Sequence of chain 1.E:
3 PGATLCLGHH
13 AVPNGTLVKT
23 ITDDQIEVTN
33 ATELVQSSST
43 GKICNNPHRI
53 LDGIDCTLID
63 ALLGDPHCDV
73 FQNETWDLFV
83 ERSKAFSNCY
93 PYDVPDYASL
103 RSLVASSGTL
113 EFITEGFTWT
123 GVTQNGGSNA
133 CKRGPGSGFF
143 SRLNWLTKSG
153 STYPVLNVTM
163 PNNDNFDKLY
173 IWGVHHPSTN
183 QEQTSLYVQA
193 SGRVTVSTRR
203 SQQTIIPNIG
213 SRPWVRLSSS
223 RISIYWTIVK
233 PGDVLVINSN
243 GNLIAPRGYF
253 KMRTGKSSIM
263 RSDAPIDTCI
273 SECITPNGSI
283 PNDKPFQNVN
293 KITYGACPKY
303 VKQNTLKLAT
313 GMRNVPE

Binding-site contacts:
Ligand atom C11 contacts residue GLY129 of chain 1.E at 3.9 Å.
Ligand atom C6 contacts residue GLY129 of chain 1.E at 3.9 Å.
Ligand atom C10 contacts residue GLY129 of chain 1.E at 3.9 Å.
Ligand atom O10 contacts residue LEU188 of chain 1.E at 3.2 Å.
Ligand atom O8 contacts residue TRP147 of chain 1.E at 3.8 Å.
Ligand atom O7 contacts residue LEU188 of chain 1.E at 3.6 Å.
Ligand atom C8 contacts residue TYR92 of chain 1.E at 4.1 Å (hydrophobic).
Ligand atom O8 contacts residue SER130 of chain 1.E at 4.5 Å.
Ligand atom O1B contacts residue SER130 of chain 1.E at 2.8 Å (h-bond).
Ligand atom C10 contacts residue LEU188 of chain 1.E at 4.3 Å (hydrophobic).
Ligand atom O1A contacts residue SER130 of chain 1.E at 3.4 Å.
Ligand atom O8 contacts residue TYR92 of chain 1.E at 3.3 Å (h-bond).
Ligand atom C5 contacts residue GLY129 of chain 1.E at 3.5 Å.
Ligand atom C9 contacts residue GLU184 of chain 1.E at 3.2 Å.
Ligand atom O9 contacts residue TYR92 of chain 1.E at 2.7 Å (h-bond).
Ligand atom C10 contacts residue TRP147 of chain 1.E at 4.3 Å (hydrophobic).
Ligand atom C11 contacts residue TRP147 of chain 1.E at 3.8 Å (hydrophobic).
Ligand atom O9 contacts residue SER222 of chain 1.E at 3.3 Å (h-bond).
Ligand atom O1B contacts residue ASN131 of chain 1.E at 3.9 Å.
Ligand atom C7 contacts residue TRP147 of chain 1.E at 3.8 Å (hydrophobic).
Ligand atom C9 contacts residue LEU188 of chain 1.E at 4.0 Å (hydrophobic).
Ligand atom C6 contacts residue TRP147 of chain 1.E at 4.3 Å (hydrophobic).
Ligand atom C4 contacts residue GLY129 of chain 1.E at 3.3 Å.
Ligand atom N5 contacts residue TRP147 of chain 1.E at 4.3 Å.
Ligand atom O10 contacts residue THR149 of chain 1.E at 4.3 Å.
Ligand atom C8 contacts residue TRP147 of chain 1.E at 4.1 Å (hydrophobic).
Ligand atom C9 contacts residue TYR92 of chain 1.E at 3.6 Å (hydrophobic).
Ligand atom C9 contacts residue HIS177 of chain 1.E at 4.0 Å.
Ligand atom C11 contacts residue GLY128 of chain 1.E at 3.6 Å.
Ligand atom O4 contacts residue GLY129 of chain 1.E at 3.7 Å.
Ligand atom O9 contacts residue SER220 of chain 1.E at 4.2 Å.
Ligand atom C1 contacts residue ASN131 of chain 1.E at 3.7 Å.
Ligand atom C9 contacts residue TRP147 of chain 1.E at 4.1 Å (hydrophobic).
Ligand atom C1 contacts residue SER130 of chain 1.E at 3.6 Å.
Ligand atom N5 contacts residue GLY129 of chain 1.E at 2.9 Å (h-bond).
Ligand atom O9 contacts residue GLU184 of chain 1.E at 2.7 Å (salt-bridge).
Ligand atom O9 contacts residue HIS177 of chain 1.E at 3.7 Å.
Ligand atom C11 contacts residue THR149 of chain 1.E at 4.0 Å.
Ligand atom O1A contacts residue ASN131 of chain 1.E at 2.7 Å (h-bond).

A protein and the small-molecule ligand that binds it are described below.
Small molecule (SMILES): CC(=O)N[C@H]1[C@H]([C@H](O)[C@H](O)CO)O[C@@](O)(C(=O)O)C[C@@H]1O